Sequence of chain 2.A:
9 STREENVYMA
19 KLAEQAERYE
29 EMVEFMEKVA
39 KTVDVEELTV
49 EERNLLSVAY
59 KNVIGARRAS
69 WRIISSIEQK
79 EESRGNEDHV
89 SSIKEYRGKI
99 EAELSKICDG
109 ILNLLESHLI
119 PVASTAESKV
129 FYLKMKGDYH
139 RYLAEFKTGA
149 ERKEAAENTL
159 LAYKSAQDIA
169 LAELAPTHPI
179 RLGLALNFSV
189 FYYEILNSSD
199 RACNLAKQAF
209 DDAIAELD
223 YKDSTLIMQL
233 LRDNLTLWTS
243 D

This protein binds this small molecule.
Small molecule (SMILES): O=C(O)c1ccc(N2C(=O)c3[nH]nc(-c4ccccc4)c3[C@H]2c2ccc([N+](=O)[O-])cc2)cc1

Binding-site contacts:
Ligand atom CAH contacts residue ILE178 of chain 2.A at 4.0 Å (hydrophobic).
Ligand atom CAI contacts residue ILE31 of chain 2.B at 3.8 Å (hydrophobic).
Ligand atom OAC contacts residue GLY181 of chain 2.A at 3.7 Å.
Ligand atom CAQ contacts residue PHE129 of chain 2.A at 3.9 Å (hydrophobic).
Ligand atom OAC contacts residue LYS132 of chain 2.A at 3.3 Å.
Ligand atom CAJ contacts residue VAL56 of chain 2.A at 3.5 Å (hydrophobic).
Ligand atom CAG contacts residue ASN52 of chain 2.A at 3.9 Å.
Ligand atom CBB contacts residue ASN52 of chain 2.A at 4.0 Å.
Ligand atom OAE contacts residue ILE178 of chain 2.A at 3.1 Å.
Ligand atom CBC contacts residue ASP225 of chain 2.A at 4.2 Å.
Ligand atom CAK contacts residue ASN52 of chain 2.A at 3.2 Å.
Ligand atom CAU contacts residue LYS59 of chain 2.A at 4.1 Å.
Ligand atom CAU contacts residue ILE31 of chain 2.B at 4.2 Å (hydrophobic).
Ligand atom CAP contacts residue SER55 of chain 2.A at 4.0 Å.
Ligand atom CAK contacts residue VAL48 of chain 2.A at 4.4 Å (hydrophobic).
Ligand atom OAE contacts residue PRO177 of chain 2.A at 3.1 Å (h-bond).
Ligand atom OAA contacts residue ILE31 of chain 2.B at 4.0 Å.
Ligand atom NAS contacts residue ASP225 of chain 2.A at 3.7 Å.
Ligand atom OAE contacts residue ILE229 of chain 2.A at 3.9 Å.
Ligand atom CBE contacts residue ASN52 of chain 2.A at 3.5 Å.
Ligand atom CAX contacts residue ASN52 of chain 2.A at 3.9 Å.
Ligand atom NBG contacts residue ILE178 of chain 2.A at 4.2 Å.
Ligand atom CBA contacts residue ILE178 of chain 2.A at 4.2 Å (hydrophobic).
Ligand atom CAG contacts residue ARG51 of chain 2.A at 3.6 Å.
Ligand atom CAF contacts residue ARG51 of chain 2.A at 4.0 Å.
Ligand atom CAG contacts residue VAL48 of chain 2.A at 4.1 Å (hydrophobic).
Ligand atom OAC contacts residue ILE31 of chain 2.B at 3.9 Å.
Ligand atom OAE contacts residue LYS132 of chain 2.A at 4.3 Å.
Ligand atom CAW contacts residue ILE31 of chain 2.B at 4.2 Å (hydrophobic).
Ligand atom CBD contacts residue ASN52 of chain 2.A at 3.7 Å.
Ligand atom CAJ contacts residue SER55 of chain 2.A at 3.8 Å.
Ligand atom OAE contacts residue GLY181 of chain 2.A at 3.3 Å.
Ligand atom NBG contacts residue GLY181 of chain 2.A at 4.0 Å.
Ligand atom CAP contacts residue VAL56 of chain 2.A at 3.6 Å (hydrophobic).
Ligand atom NAT contacts residue ASP225 of chain 2.A at 3.7 Å.
Ligand atom OAA contacts residue LYS59 of chain 2.A at 3.4 Å.
Ligand atom CAM contacts residue PHE129 of chain 2.A at 3.6 Å (hydrophobic).
Ligand atom NBG contacts residue LYS132 of chain 2.A at 4.0 Å.
Ligand atom CAQ contacts residue ILE178 of chain 2.A at 4.3 Å (hydrophobic).
Ligand atom CAI contacts residue HIS5 of chain 2.B at 4.2 Å.

Sequence of chain 2.B:
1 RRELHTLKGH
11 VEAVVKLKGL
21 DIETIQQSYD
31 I